This protein binds this small molecule.
Small molecule (SMILES): C[C@@H]1c2cc(O)ccc2O[C@@H](c2ccc(OCCN3CCCC3)cc2)[C@H]1c1ccc(O)cc1

Binding-site contacts:
Ligand atom C15 contacts residue LEU219 of chain 1.A at 3.7 Å (hydrophobic).
Ligand atom C30 contacts residue ASP45 of chain 1.A at 3.4 Å.
Ligand atom C5 contacts residue PHE98 of chain 1.A at 3.8 Å (hydrophobic).
Ligand atom O17 contacts residue HIS218 of chain 1.A at 2.6 Å (h-bond).
Ligand atom C6 contacts residue LEU43 of chain 1.A at 3.8 Å (hydrophobic).
Ligand atom O3 contacts residue PHE98 of chain 1.A at 3.8 Å.
Ligand atom C32 contacts residue ASP45 of chain 1.A at 3.4 Å.
Ligand atom C33 contacts residue ASP45 of chain 1.A at 3.2 Å.
Ligand atom C22 contacts residue THR41 of chain 1.A at 3.6 Å.
Ligand atom C25 contacts residue ALA44 of chain 1.A at 3.7 Å (hydrophobic).
Ligand atom C30 contacts residue LYS225 of chain 1.A at 3.5 Å.
Ligand atom O3 contacts residue LEU40 of chain 1.A at 3.2 Å.
Ligand atom O8 contacts residue GLU47 of chain 1.A at 2.7 Å (salt-bridge).
Ligand atom C33 contacts residue TRP77 of chain 1.A at 3.4 Å (hydrophobic).
Ligand atom C7 contacts residue GLU47 of chain 1.A at 3.3 Å.
Ligand atom C18 contacts residue HIS218 of chain 1.A at 3.6 Å.
Ligand atom C27 contacts residue ASP45 of chain 1.A at 3.8 Å.
Ligand atom O8 contacts residue ARG88 of chain 1.A at 3.4 Å (salt-bridge).
Ligand atom C24 contacts residue LEU219 of chain 1.A at 3.8 Å (hydrophobic).
Ligand atom C5 contacts residue LEU40 of chain 1.A at 3.7 Å (hydrophobic).
Ligand atom O17 contacts residue ILE118 of chain 1.A at 3.8 Å.
Ligand atom C31 contacts residue ASP45 of chain 1.A at 3.7 Å.
Ligand atom C28 contacts residue ASP45 of chain 1.A at 3.6 Å.
Ligand atom O17 contacts residue LEU219 of chain 1.A at 3.8 Å.
Ligand atom C4 contacts residue PHE98 of chain 1.A at 3.7 Å (hydrophobic).
Ligand atom C32 contacts residue LEU48 of chain 1.A at 3.7 Å (hydrophobic).
Ligand atom C24 contacts residue ALA44 of chain 1.A at 3.5 Å (hydrophobic).
Ligand atom C23 contacts residue LEU219 of chain 1.A at 3.7 Å (hydrophobic).
Ligand atom C6 contacts residue GLU47 of chain 1.A at 3.1 Å.
Ligand atom C2 contacts residue LEU40 of chain 1.A at 3.7 Å (hydrophobic).
Ligand atom C16 contacts residue LEU219 of chain 1.A at 3.8 Å (hydrophobic).
Ligand atom C12 contacts residue LEU85 of chain 1.A at 3.7 Å (hydrophobic).
Ligand atom N29 contacts residue ASP45 of chain 1.A at 2.6 Å (salt-bridge).
Ligand atom C27 contacts residue THR41 of chain 1.A at 3.6 Å.
Ligand atom C10 contacts residue PHE98 of chain 1.A at 3.8 Å (hydrophobic).
Ligand atom C16 contacts residue HIS218 of chain 1.A at 3.5 Å.
Ligand atom O26 contacts residue LEU219 of chain 1.A at 3.8 Å.
Ligand atom O17 contacts residue GLY215 of chain 1.A at 3.3 Å (h-bond).
Ligand atom O8 contacts residue LEU81 of chain 1.A at 3.5 Å (h-bond).
Ligand atom C15 contacts residue GLY215 of chain 1.A at 3.8 Å.

Sequence of chain 1.A:
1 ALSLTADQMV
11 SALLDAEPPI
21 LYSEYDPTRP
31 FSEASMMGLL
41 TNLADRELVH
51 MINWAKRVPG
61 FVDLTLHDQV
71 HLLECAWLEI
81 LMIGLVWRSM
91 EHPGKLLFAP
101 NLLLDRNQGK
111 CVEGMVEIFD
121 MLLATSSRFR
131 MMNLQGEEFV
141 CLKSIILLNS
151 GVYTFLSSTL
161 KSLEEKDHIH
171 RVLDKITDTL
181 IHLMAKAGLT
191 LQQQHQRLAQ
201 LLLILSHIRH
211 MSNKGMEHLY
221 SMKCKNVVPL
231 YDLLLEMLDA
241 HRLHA